Sequence of chain 1.A:
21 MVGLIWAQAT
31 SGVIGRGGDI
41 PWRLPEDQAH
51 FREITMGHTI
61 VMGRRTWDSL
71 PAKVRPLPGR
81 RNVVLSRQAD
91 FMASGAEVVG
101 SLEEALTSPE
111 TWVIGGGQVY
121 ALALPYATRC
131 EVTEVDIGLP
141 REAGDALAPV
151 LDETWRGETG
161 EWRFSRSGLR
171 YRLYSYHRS

Binding-site contacts:
Ligand atom N2 contacts residue ALA27 of chain 1.A at 3.8 Å.
Ligand atom C3 contacts residue PHE51 of chain 1.A at 3.9 Å (hydrophobic).
Ligand atom C6 contacts residue ILE25 of chain 1.A at 3.7 Å (hydrophobic).
Ligand atom C20 contacts residue PHE51 of chain 1.A at 3.6 Å (hydrophobic).
Ligand atom C17 contacts residue VAL74 of chain 1.A at 4.0 Å (hydrophobic).
Ligand atom N4 contacts residue ILE25 of chain 1.A at 3.8 Å.
Ligand atom C11 contacts residue ILE114 of chain 1.A at 4.0 Å (hydrophobic).
Ligand atom N4 contacts residue ALA27 of chain 1.A at 3.8 Å.
Ligand atom C1 contacts residue ILE40 of chain 1.A at 3.9 Å (hydrophobic).
Ligand atom C3 contacts residue TRP26 of chain 1.A at 3.8 Å (hydrophobic).
Ligand atom C14 contacts residue ILE114 of chain 1.A at 3.5 Å (hydrophobic).
Ligand atom O19 contacts residue PHE51 of chain 1.A at 3.6 Å.
Ligand atom N5 contacts residue ALA27 of chain 1.A at 3.9 Å.
Ligand atom N7 contacts residue ILE114 of chain 1.A at 3.2 Å (h-bond).
Ligand atom C18 contacts residue PHE51 of chain 1.A at 3.5 Å (hydrophobic).
Ligand atom O16 contacts residue PHE51 of chain 1.A at 3.9 Å.
Ligand atom C3 contacts residue ASP47 of chain 1.A at 3.5 Å.
Ligand atom O16 contacts residue LEU77 of chain 1.A at 3.6 Å.
Ligand atom N4 contacts residue THR133 of chain 1.A at 3.8 Å.
Ligand atom C6 contacts residue PHE51 of chain 1.A at 3.6 Å (hydrophobic).
Ligand atom C14 contacts residue THR66 of chain 1.A at 3.2 Å.
Ligand atom C3 contacts residue ALA27 of chain 1.A at 3.7 Å (hydrophobic).
Ligand atom C14 contacts residue LEU70 of chain 1.A at 4.0 Å (hydrophobic).
Ligand atom C15 contacts residue PHE51 of chain 1.A at 3.6 Å (hydrophobic).
Ligand atom O13 contacts residue LEU70 of chain 1.A at 4.0 Å.
Ligand atom N5 contacts residue ILE25 of chain 1.A at 3.6 Å (h-bond).
Ligand atom N5 contacts residue PHE51 of chain 1.A at 3.5 Å.
Ligand atom C21 contacts residue PHE51 of chain 1.A at 3.9 Å (hydrophobic).
Ligand atom C1 contacts residue ASP47 of chain 1.A at 3.5 Å.
Ligand atom C17 contacts residue LEU70 of chain 1.A at 3.7 Å (hydrophobic).
Ligand atom N7 contacts residue TRP26 of chain 1.A at 4.0 Å.
Ligand atom N7 contacts residue ILE25 of chain 1.A at 3.0 Å (h-bond).
Ligand atom N7 contacts residue PHE51 of chain 1.A at 3.6 Å.
Ligand atom C6 contacts residue TRP26 of chain 1.A at 3.9 Å (hydrophobic).
Ligand atom N2 contacts residue ASP47 of chain 1.A at 2.6 Å (salt-bridge).
Ligand atom N4 contacts residue ASP47 of chain 1.A at 2.9 Å (salt-bridge).
Ligand atom O13 contacts residue ILE114 of chain 1.A at 3.5 Å.
Ligand atom N5 contacts residue TRP26 of chain 1.A at 3.4 Å.
Ligand atom N4 contacts residue TRP26 of chain 1.A at 3.6 Å.
Ligand atom N7 contacts residue TYR120 of chain 1.A at 3.3 Å (h-bond).

This protein binds this small molecule.
Small molecule (SMILES): COc1cc(Cc2cnc(N)nc2N)cc(OC)c1OC